Binding-site contacts:
Ligand atom CD2 contacts residue ASN124 of chain 1.A at 3.6 Å.
Ligand atom CE2 contacts residue ASN124 of chain 1.A at 3.4 Å.
Ligand atom CD1 contacts residue ASN124 of chain 1.A at 4.1 Å.
Ligand atom CG contacts residue PRO169 of chain 1.A at 4.4 Å (hydrophobic).
Ligand atom CE1 contacts residue ASN124 of chain 1.A at 3.9 Å.
Ligand atom CB contacts residue VAL1 of chain 1.D at 3.7 Å (hydrophobic).
Ligand atom CE2 contacts residue PRO169 of chain 1.A at 4.0 Å (hydrophobic).
Ligand atom CD2 contacts residue VAL123 of chain 1.A at 4.1 Å (hydrophobic).
Ligand atom CB contacts residue TRP27 of chain 1.A at 4.1 Å (hydrophobic).
Ligand atom N contacts residue PRO169 of chain 1.A at 4.2 Å.
Ligand atom CA contacts residue VAL1 of chain 1.D at 2.4 Å (hydrophobic).
Ligand atom CD2 contacts residue PRO169 of chain 1.A at 3.4 Å (hydrophobic).
Ligand atom CD2 contacts residue GLY170 of chain 1.A at 4.2 Å.
Ligand atom N contacts residue GLY170 of chain 1.A at 3.4 Å (h-bond).
Ligand atom O contacts residue VAL1 of chain 1.D at 3.5 Å.
Ligand atom CB contacts residue ASN124 of chain 1.A at 4.5 Å.
Ligand atom CA contacts residue PRO169 of chain 1.A at 3.8 Å (hydrophobic).
Ligand atom CA contacts residue GLY170 of chain 1.A at 3.5 Å.
Ligand atom N contacts residue ACE1 of chain 1.C at 3.8 Å.
Ligand atom C contacts residue VAL1 of chain 1.D at 3.1 Å (hydrophobic).
Ligand atom N contacts residue VAL1 of chain 1.D at 1.3 Å.
Ligand atom N contacts residue VAL28 of chain 1.A at 2.8 Å (h-bond).
Ligand atom CB contacts residue VAL28 of chain 1.A at 3.6 Å (hydrophobic).
Ligand atom CB contacts residue PRO169 of chain 1.A at 4.4 Å (hydrophobic).
Ligand atom CG contacts residue ASN124 of chain 1.A at 4.0 Å.
Ligand atom NXT contacts residue PRO169 of chain 1.A at 3.6 Å.
Ligand atom CZ contacts residue ASN124 of chain 1.A at 3.5 Å.
Ligand atom CB contacts residue GLY170 of chain 1.A at 3.8 Å.
Ligand atom CE2 contacts residue VAL123 of chain 1.A at 4.0 Å (hydrophobic).
Ligand atom NXT contacts residue VAL1 of chain 1.D at 3.5 Å (h-bond).
Ligand atom C contacts residue PRO169 of chain 1.A at 4.2 Å (hydrophobic).
Ligand atom CA contacts residue VAL28 of chain 1.A at 3.8 Å (hydrophobic).

Sequence of chain 1.A:
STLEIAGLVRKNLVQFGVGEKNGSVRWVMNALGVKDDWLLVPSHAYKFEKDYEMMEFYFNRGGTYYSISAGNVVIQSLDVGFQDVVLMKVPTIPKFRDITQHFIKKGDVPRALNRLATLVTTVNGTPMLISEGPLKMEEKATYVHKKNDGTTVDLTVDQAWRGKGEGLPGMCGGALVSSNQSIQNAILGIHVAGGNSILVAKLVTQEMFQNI

The small molecule below binds the protein below.
Small molecule (SMILES): NC(=O)[C@@H](N)Cc1ccccc1